Binding-site contacts:
Ligand atom C15 contacts residue THR238 of chain 2.A at 3.9 Å.
Ligand atom C1 contacts residue PHE114 of chain 2.A at 3.8 Å (hydrophobic).
Ligand atom BR2 contacts residue THR237 of chain 2.A at 4.0 Å.
Ligand atom C19 contacts residue GLY17 of chain 2.A at 4.0 Å.
Ligand atom C18 contacts residue THR238 of chain 2.A at 3.7 Å.
Ligand atom C23 contacts residue GLN18 of chain 2.A at 3.9 Å.
Ligand atom BR2 contacts residue GLY19 of chain 2.A at 3.7 Å.
Ligand atom N9 contacts residue GLY236 of chain 2.A at 2.9 Å (h-bond).
Ligand atom C14 contacts residue GLY236 of chain 2.A at 3.3 Å.
Ligand atom C22 contacts residue GLY19 of chain 2.A at 3.9 Å.
Ligand atom BR2 contacts residue GLY236 of chain 2.A at 3.1 Å.
Ligand atom C11 contacts residue LEU36 of chain 2.A at 3.9 Å (hydrophobic).
Ligand atom C15 contacts residue THR237 of chain 2.A at 3.9 Å.
Ligand atom CL1 contacts residue TYR77 of chain 2.A at 3.7 Å.
Ligand atom C23 contacts residue GLY236 of chain 2.A at 3.9 Å.
Ligand atom C4 contacts residue GLN79 of chain 2.A at 3.9 Å.
Ligand atom C6 contacts residue PHE114 of chain 2.A at 4.0 Å (hydrophobic).
Ligand atom BR2 contacts residue THR238 of chain 2.A at 3.8 Å.
Ligand atom C8 contacts residue GLY236 of chain 2.A at 3.7 Å.
Ligand atom C10 contacts residue GLY236 of chain 2.A at 3.8 Å.
Ligand atom C12 contacts residue LEU36 of chain 2.A at 3.7 Å (hydrophobic).
Ligand atom CL1 contacts residue PHE114 of chain 2.A at 4.0 Å.
Ligand atom O16 contacts residue THR238 of chain 2.A at 2.8 Å (h-bond).
Ligand atom N13 contacts residue GLY236 of chain 2.A at 3.9 Å.
Ligand atom S21 contacts residue TRP121 of chain 2.A at 3.5 Å.
Ligand atom CL1 contacts residue LYS113 of chain 2.A at 3.6 Å.
Ligand atom C11 contacts residue ASP38 of chain 2.A at 3.5 Å.
Ligand atom C11 contacts residue GLY236 of chain 2.A at 3.3 Å.
Ligand atom CL1 contacts residue GLY80 of chain 2.A at 3.6 Å.
Ligand atom C7 contacts residue TYR77 of chain 2.A at 3.4 Å (hydrophobic).
Ligand atom C2 contacts residue TYR77 of chain 2.A at 3.7 Å (hydrophobic).
Ligand atom C5 contacts residue LYS113 of chain 2.A at 3.7 Å.
Ligand atom C22 contacts residue GLN18 of chain 2.A at 3.3 Å.
Ligand atom C6 contacts residue TYR77 of chain 2.A at 3.9 Å (hydrophobic).
Ligand atom C5 contacts residue GLN79 of chain 2.A at 3.6 Å.
Ligand atom C11 contacts residue ILE124 of chain 2.A at 4.0 Å (hydrophobic).
Ligand atom O16 contacts residue THR237 of chain 2.A at 3.3 Å.
Ligand atom C1 contacts residue TYR77 of chain 2.A at 3.4 Å (hydrophobic).
Ligand atom C15 contacts residue GLY236 of chain 2.A at 3.9 Å.
Ligand atom CL1 contacts residue LYS81 of chain 2.A at 3.7 Å.

A small-molecule ligand and the protein it binds are described below.
Small molecule (SMILES): CC1(C)Cc2cc(Cl)ccc2C(N[C@@H](Cc2cscc2Br)C(=O)O)=N1

Sequence of chain 2.A:
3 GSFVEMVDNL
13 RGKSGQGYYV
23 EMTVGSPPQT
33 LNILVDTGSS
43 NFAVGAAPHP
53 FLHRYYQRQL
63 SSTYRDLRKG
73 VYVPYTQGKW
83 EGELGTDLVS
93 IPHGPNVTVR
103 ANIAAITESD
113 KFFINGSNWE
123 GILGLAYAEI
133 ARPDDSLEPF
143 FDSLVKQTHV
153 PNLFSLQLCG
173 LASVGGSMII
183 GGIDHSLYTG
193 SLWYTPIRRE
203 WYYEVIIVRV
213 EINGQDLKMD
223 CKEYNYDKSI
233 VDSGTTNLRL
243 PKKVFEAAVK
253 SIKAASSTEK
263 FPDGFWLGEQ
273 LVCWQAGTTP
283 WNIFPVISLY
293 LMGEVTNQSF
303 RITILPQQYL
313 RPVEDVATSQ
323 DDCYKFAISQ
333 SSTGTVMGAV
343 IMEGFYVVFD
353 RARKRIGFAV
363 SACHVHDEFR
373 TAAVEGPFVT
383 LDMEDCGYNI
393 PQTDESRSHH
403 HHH